Sequence of chain 4.A:
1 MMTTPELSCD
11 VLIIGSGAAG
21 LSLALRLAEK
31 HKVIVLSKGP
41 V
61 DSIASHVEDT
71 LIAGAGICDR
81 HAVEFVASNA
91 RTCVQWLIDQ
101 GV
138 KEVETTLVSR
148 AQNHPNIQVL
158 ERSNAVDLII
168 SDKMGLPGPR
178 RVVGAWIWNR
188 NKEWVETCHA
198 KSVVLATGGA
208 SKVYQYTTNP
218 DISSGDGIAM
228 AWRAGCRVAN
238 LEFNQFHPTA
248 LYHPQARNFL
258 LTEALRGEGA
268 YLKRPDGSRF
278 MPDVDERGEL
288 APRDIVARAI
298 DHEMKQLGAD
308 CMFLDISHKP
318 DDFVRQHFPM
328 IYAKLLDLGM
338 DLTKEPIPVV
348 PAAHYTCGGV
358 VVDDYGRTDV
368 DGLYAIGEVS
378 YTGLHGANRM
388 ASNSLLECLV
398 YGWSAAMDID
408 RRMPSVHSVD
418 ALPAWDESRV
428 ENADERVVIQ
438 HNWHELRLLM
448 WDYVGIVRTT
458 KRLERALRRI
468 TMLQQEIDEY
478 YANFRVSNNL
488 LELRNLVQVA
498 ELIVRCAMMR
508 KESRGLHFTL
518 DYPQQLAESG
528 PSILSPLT

Binding-site contacts:
Ligand atom N contacts residue ALA19 of chain 4.A at 3.4 Å.
Ligand atom CG contacts residue ALA19 of chain 4.A at 3.9 Å (hydrophobic).
Ligand atom OD2 contacts residue GLU375 of chain 4.A at 3.0 Å (salt-bridge).
Ligand atom OD2 contacts residue GLY374 of chain 4.A at 3.7 Å.
Ligand atom O contacts residue SER391 of chain 4.A at 3.5 Å (h-bond).
Ligand atom OXT contacts residue TYR352 of chain 4.A at 4.2 Å.
Ligand atom CG contacts residue GLU375 of chain 4.A at 4.1 Å.
Ligand atom N contacts residue CYS395 of chain 4.A at 3.1 Å.
Ligand atom OD1 contacts residue GLY17 of chain 4.A at 3.8 Å.
Ligand atom OD2 contacts residue ALA19 of chain 4.A at 3.9 Å.
Ligand atom OD1 contacts residue ALA203 of chain 4.A at 4.5 Å.
Ligand atom N contacts residue GLY374 of chain 4.A at 3.9 Å.
Ligand atom CA contacts residue SER391 of chain 4.A at 4.5 Å.
Ligand atom C contacts residue LEU392 of chain 4.A at 4.2 Å (hydrophobic).
Ligand atom OXT contacts residue SER391 of chain 4.A at 3.2 Å.
Ligand atom CA contacts residue ALA19 of chain 4.A at 4.2 Å (hydrophobic).
Ligand atom OD1 contacts residue ALA19 of chain 4.A at 3.6 Å.
Ligand atom O contacts residue LEU392 of chain 4.A at 3.5 Å (h-bond).
Ligand atom C contacts residue SER391 of chain 4.A at 3.6 Å.
Ligand atom OD2 contacts residue GLY205 of chain 4.A at 4.0 Å.
Ligand atom N contacts residue SER391 of chain 4.A at 4.0 Å.
Ligand atom OXT contacts residue LEU392 of chain 4.A at 4.3 Å.
Ligand atom CA contacts residue ALA18 of chain 4.A at 4.3 Å (hydrophobic).
Ligand atom OD1 contacts residue ALA18 of chain 4.A at 3.8 Å.
Ligand atom N contacts residue GLU375 of chain 4.A at 4.4 Å.
Ligand atom CA contacts residue CYS395 of chain 4.A at 4.3 Å (hydrophobic).

A small-molecule ligand and the protein it binds are described below.
Small molecule (SMILES): N[C@@H](CC(=O)O)C(=O)O